Binding-site contacts:
Ligand atom C6 contacts residue LYS249 of chain 1.A at 4.0 Å.
Ligand atom F contacts residue ILE259 of chain 1.A at 3.0 Å.
Ligand atom N contacts residue ILE250 of chain 1.A at 4.2 Å.
Ligand atom C1 contacts residue LEU291 of chain 1.A at 3.7 Å (hydrophobic).
Ligand atom F1 contacts residue LEU291 of chain 1.A at 3.5 Å.
Ligand atom N1 contacts residue MET198 of chain 1.A at 4.0 Å.
Ligand atom O1 contacts residue GLU192 of chain 1.A at 4.1 Å.
Ligand atom O1 contacts residue PRO191 of chain 1.A at 3.9 Å.
Ligand atom F2 contacts residue PRO191 of chain 1.A at 4.1 Å.
Ligand atom C7 contacts residue LYS249 of chain 1.A at 3.3 Å.
Ligand atom N1 contacts residue LYS249 of chain 1.A at 3.4 Å (salt-bridge).
Ligand atom O contacts residue ILE250 of chain 1.A at 3.6 Å.
Ligand atom O contacts residue LYS249 of chain 1.A at 4.0 Å.
Ligand atom C2 contacts residue GLU192 of chain 1.A at 3.9 Å.
Ligand atom N contacts residue MET198 of chain 1.A at 3.4 Å (h-bond).
Ligand atom C contacts residue LEU246 of chain 1.A at 4.1 Å (hydrophobic).
Ligand atom N1 contacts residue SER251 of chain 1.A at 4.1 Å.
Ligand atom C contacts residue LEU291 of chain 1.A at 3.7 Å (hydrophobic).
Ligand atom C4 contacts residue GLU192 of chain 1.A at 3.9 Å.
Ligand atom C4 contacts residue ILE250 of chain 1.A at 4.1 Å (hydrophobic).
Ligand atom C5 contacts residue MET198 of chain 1.A at 4.2 Å (hydrophobic).
Ligand atom F2 contacts residue LEU236 of chain 1.A at 3.8 Å.
Ligand atom F contacts residue TRP197 of chain 1.A at 3.3 Å.
Ligand atom C3 contacts residue TRP197 of chain 1.A at 4.0 Å (hydrophobic).
Ligand atom C8 contacts residue LYS249 of chain 1.A at 3.1 Å.
Ligand atom O contacts residue MET198 of chain 1.A at 3.6 Å.
Ligand atom C7 contacts residue MET198 of chain 1.A at 3.4 Å (hydrophobic).
Ligand atom C6 contacts residue ILE250 of chain 1.A at 4.1 Å (hydrophobic).
Ligand atom C8 contacts residue MET198 of chain 1.A at 3.7 Å (hydrophobic).
Ligand atom C3 contacts residue GLU192 of chain 1.A at 3.9 Å.
Ligand atom F1 contacts residue PRO242 of chain 1.A at 3.5 Å.
Ligand atom N contacts residue LEU246 of chain 1.A at 4.1 Å.
Ligand atom C5 contacts residue GLU192 of chain 1.A at 3.9 Å.
Ligand atom C9 contacts residue ILE259 of chain 1.A at 4.1 Å (hydrophobic).
Ligand atom C6 contacts residue MET198 of chain 1.A at 3.3 Å (hydrophobic).
Ligand atom C1 contacts residue GLU192 of chain 1.A at 4.0 Å.
Ligand atom F2 contacts residue LEU232 of chain 1.A at 3.3 Å.
Ligand atom C5 contacts residue ILE250 of chain 1.A at 4.1 Å (hydrophobic).
Ligand atom C contacts residue GLU192 of chain 1.A at 3.9 Å.
Ligand atom F2 contacts residue LEU291 of chain 1.A at 4.1 Å.

Sequence of chain 1.A:
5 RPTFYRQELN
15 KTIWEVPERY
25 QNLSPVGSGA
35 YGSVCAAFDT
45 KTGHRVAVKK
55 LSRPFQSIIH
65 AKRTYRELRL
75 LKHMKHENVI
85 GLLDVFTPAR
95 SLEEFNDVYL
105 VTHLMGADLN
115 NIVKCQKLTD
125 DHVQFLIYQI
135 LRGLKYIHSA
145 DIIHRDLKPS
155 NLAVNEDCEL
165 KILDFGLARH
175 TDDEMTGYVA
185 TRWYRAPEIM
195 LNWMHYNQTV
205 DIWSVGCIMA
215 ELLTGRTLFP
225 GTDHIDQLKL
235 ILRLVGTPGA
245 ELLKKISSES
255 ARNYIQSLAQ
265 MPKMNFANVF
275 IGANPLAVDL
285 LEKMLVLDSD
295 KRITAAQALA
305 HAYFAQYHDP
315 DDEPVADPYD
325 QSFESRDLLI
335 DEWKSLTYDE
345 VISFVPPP

This small molecule binds to this protein.
Small molecule (SMILES): N#CCC(=O)Nc1ccc(OC(F)(F)F)cc1